Binding-site contacts:
Ligand atom C6 contacts residue PRO260 of chain 1.G at 3.8 Å (hydrophobic).
Ligand atom C1 contacts residue ASN415 of chain 1.G at 1.4 Å.
Ligand atom C4 contacts residue ASN415 of chain 1.G at 4.2 Å.
Ligand atom O6 contacts residue PRO260 of chain 1.G at 3.5 Å.
Ligand atom C5 contacts residue ASN415 of chain 1.G at 3.7 Å.
Ligand atom C3 contacts residue ASN415 of chain 1.G at 3.8 Å.
Ligand atom O7 contacts residue ASN415 of chain 1.G at 4.4 Å.
Ligand atom C2 contacts residue ASN415 of chain 1.G at 2.5 Å.
Ligand atom C7 contacts residue ASN415 of chain 1.G at 3.9 Å.
Ligand atom N2 contacts residue ASN415 of chain 1.G at 2.9 Å (h-bond).
Ligand atom O5 contacts residue PRO260 of chain 1.G at 3.8 Å.
Ligand atom O5 contacts residue ASN415 of chain 1.G at 2.3 Å (h-bond).
Ligand atom C8 contacts residue ASN231 of chain 1.G at 3.6 Å.
Ligand atom C5 contacts residue PRO260 of chain 1.G at 4.5 Å (hydrophobic).
Ligand atom N2 contacts residue ASN231 of chain 1.G at 4.2 Å.
Ligand atom C8 contacts residue NAG1 of chain 1.MA at 3.9 Å.
Ligand atom C7 contacts residue ASN231 of chain 1.G at 4.2 Å.

Sequence of chain 1.G:
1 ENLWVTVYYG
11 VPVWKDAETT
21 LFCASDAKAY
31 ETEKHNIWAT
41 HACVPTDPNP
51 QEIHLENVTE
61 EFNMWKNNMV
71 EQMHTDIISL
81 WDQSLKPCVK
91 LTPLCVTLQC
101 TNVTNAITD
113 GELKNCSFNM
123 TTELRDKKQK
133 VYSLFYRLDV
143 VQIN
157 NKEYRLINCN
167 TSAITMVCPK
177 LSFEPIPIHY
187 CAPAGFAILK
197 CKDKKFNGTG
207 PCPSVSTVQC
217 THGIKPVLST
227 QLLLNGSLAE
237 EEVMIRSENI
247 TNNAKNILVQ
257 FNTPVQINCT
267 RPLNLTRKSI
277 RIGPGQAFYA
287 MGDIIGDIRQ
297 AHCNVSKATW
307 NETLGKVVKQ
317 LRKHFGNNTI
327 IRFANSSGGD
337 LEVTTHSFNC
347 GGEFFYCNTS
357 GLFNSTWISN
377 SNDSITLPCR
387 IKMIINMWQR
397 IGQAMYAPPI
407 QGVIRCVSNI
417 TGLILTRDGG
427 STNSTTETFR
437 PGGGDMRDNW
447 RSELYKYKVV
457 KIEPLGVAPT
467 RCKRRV

The small molecule below binds the protein below.
Small molecule (SMILES): CC(=O)N[C@H]1[C@H](O[C@H]2[C@H](O)[C@@H](NC(C)=O)CO[C@@H]2CO)O[C@H](CO)[C@@H](O)[C@@H]1O